A small-molecule ligand and the protein it binds are described below.
Small molecule (SMILES): CC(=O)N[C@@H]1[C@@H](O)[C@H](O)[C@@H](CO)O[C@H]1O

Sequence of chain 1.A:
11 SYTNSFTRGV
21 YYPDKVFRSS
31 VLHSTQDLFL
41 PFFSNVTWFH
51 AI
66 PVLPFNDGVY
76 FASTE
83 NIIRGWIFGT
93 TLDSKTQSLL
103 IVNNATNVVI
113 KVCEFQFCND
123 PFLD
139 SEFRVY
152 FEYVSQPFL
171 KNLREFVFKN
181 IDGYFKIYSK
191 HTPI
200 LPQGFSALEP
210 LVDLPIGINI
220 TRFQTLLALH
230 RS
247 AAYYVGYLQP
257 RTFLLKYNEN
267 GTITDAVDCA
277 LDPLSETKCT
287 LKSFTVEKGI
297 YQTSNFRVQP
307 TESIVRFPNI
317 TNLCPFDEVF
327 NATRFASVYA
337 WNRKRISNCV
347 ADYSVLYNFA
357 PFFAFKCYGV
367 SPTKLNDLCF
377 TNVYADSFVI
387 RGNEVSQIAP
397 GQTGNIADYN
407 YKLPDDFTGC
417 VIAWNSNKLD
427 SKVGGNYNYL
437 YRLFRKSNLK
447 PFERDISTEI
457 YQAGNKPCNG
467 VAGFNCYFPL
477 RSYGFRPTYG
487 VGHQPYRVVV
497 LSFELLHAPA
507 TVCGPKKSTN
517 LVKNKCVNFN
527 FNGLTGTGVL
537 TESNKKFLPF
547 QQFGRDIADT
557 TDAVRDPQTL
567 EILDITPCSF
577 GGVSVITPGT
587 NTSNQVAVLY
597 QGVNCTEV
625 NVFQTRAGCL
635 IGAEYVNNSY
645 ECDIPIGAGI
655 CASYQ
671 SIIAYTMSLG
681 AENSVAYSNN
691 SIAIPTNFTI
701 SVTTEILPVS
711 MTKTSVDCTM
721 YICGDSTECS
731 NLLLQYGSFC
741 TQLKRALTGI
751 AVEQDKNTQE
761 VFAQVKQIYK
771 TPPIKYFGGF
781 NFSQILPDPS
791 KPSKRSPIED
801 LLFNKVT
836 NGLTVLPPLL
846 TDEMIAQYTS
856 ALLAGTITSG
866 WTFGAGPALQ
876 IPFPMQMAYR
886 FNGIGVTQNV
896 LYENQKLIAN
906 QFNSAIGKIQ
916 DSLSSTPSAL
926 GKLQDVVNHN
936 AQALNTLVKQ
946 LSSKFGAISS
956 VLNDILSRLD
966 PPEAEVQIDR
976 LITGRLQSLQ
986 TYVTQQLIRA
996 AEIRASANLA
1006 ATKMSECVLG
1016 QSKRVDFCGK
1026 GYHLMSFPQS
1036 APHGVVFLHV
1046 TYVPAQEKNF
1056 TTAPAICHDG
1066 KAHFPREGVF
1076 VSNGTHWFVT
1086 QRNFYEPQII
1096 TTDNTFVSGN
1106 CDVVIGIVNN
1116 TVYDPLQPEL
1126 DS

Binding-site contacts:
Ligand atom C8 contacts residue THR108 of chain 1.A at 4.2 Å.
Ligand atom O4 contacts residue ASN109 of chain 1.A at 4.3 Å.
Ligand atom O6 contacts residue VAL111 of chain 1.A at 4.0 Å.
Ligand atom N2 contacts residue ASN106 of chain 1.A at 2.9 Å (h-bond).
Ligand atom C4 contacts residue ASN109 of chain 1.A at 4.3 Å.
Ligand atom C3 contacts residue ASN109 of chain 1.A at 3.9 Å.
Ligand atom N2 contacts residue THR108 of chain 1.A at 3.4 Å.
Ligand atom O5 contacts residue VAL111 of chain 1.A at 4.4 Å.
Ligand atom O7 contacts residue ASN106 of chain 1.A at 3.6 Å.
Ligand atom C2 contacts residue THR108 of chain 1.A at 4.1 Å.
Ligand atom C7 contacts residue ASN106 of chain 1.A at 3.4 Å.
Ligand atom C6 contacts residue VAL111 of chain 1.A at 3.8 Å (hydrophobic).
Ligand atom C3 contacts residue ASN106 of chain 1.A at 3.8 Å.
Ligand atom C1 contacts residue ASN109 of chain 1.A at 4.1 Å.
Ligand atom C4 contacts residue ASN106 of chain 1.A at 4.2 Å.
Ligand atom C7 contacts residue THR108 of chain 1.A at 4.2 Å.
Ligand atom C1 contacts residue THR108 of chain 1.A at 3.9 Å.
Ligand atom O5 contacts residue ASN106 of chain 1.A at 2.4 Å (h-bond).
Ligand atom C2 contacts residue ASN106 of chain 1.A at 2.4 Å.
Ligand atom O5 contacts residue ASN109 of chain 1.A at 4.4 Å.
Ligand atom C5 contacts residue ASN109 of chain 1.A at 3.9 Å.
Ligand atom C2 contacts residue ASN109 of chain 1.A at 4.5 Å.
Ligand atom C5 contacts residue ASN106 of chain 1.A at 3.7 Å.
Ligand atom C1 contacts residue ASN106 of chain 1.A at 1.4 Å.